Sequence of chain 1.C:
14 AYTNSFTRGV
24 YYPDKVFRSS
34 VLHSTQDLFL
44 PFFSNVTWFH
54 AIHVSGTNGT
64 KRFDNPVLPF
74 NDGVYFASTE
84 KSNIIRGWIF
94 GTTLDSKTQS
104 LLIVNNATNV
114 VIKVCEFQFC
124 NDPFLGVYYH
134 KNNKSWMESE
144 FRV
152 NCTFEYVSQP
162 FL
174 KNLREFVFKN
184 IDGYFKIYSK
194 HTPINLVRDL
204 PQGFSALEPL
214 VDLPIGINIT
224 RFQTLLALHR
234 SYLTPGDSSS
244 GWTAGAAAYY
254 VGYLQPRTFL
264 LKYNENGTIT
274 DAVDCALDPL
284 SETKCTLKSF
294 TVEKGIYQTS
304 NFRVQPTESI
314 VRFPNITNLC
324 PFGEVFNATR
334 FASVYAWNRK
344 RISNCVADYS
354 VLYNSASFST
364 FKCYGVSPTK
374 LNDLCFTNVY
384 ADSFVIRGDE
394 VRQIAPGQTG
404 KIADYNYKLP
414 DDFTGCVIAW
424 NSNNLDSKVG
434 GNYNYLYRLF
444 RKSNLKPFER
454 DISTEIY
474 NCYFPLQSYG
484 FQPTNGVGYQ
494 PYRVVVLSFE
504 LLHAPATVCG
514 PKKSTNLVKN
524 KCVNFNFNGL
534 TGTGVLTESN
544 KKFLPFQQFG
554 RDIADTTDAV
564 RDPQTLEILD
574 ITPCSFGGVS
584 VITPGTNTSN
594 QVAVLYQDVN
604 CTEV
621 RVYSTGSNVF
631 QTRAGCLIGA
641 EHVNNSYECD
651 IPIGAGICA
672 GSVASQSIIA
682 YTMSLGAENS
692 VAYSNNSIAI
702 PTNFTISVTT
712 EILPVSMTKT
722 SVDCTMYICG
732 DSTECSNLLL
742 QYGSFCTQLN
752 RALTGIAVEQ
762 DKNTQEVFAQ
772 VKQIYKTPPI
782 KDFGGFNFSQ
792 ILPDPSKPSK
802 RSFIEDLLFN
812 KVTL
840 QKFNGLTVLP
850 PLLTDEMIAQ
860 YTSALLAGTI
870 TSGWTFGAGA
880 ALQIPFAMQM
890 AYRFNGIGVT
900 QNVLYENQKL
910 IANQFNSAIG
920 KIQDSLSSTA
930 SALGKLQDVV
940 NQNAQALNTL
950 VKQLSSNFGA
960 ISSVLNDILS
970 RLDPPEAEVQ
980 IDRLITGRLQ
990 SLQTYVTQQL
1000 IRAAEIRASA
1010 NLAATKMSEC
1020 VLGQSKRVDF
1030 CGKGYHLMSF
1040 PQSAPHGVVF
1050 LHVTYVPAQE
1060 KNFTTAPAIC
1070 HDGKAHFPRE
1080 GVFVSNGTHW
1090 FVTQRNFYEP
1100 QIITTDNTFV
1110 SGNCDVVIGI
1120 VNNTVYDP

The small molecule below binds the protein below.
Small molecule (SMILES): CC(=O)N[C@@H]1[C@@H](O)[C@H](O)[C@@H](CO)O[C@H]1O

Binding-site contacts:
Ligand atom C8 contacts residue ASN590 of chain 1.C at 3.8 Å.
Ligand atom O5 contacts residue ASN590 of chain 1.C at 2.3 Å (h-bond).
Ligand atom N2 contacts residue ASN590 of chain 1.C at 3.0 Å (h-bond).
Ligand atom C4 contacts residue ASN590 of chain 1.C at 4.2 Å.
Ligand atom C1 contacts residue ASN590 of chain 1.C at 1.5 Å.
Ligand atom C3 contacts residue ASN590 of chain 1.C at 3.9 Å.
Ligand atom C7 contacts residue ASN590 of chain 1.C at 3.7 Å.
Ligand atom C5 contacts residue ASN590 of chain 1.C at 3.6 Å.
Ligand atom O7 contacts residue THR294 of chain 1.C at 3.7 Å.
Ligand atom C2 contacts residue ASN590 of chain 1.C at 2.5 Å.